The protein below binds the small molecule below.
Small molecule (SMILES): O=C1O[C@H]([C@H](O)CO)C(O)=C1O

Sequence of chain 1.B:
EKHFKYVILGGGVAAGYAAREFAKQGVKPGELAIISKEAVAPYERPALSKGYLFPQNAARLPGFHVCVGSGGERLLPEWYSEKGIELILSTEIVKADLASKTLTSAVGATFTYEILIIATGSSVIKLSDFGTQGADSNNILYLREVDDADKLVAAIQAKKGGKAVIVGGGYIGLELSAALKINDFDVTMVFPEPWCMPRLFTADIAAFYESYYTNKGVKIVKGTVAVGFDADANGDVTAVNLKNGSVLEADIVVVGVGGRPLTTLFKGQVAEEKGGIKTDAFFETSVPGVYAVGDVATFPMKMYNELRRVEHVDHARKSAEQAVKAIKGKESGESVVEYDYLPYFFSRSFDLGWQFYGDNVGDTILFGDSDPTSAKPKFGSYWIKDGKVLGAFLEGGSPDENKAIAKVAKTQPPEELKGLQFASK

Binding-site contacts:
Ligand atom O5 contacts residue ARG367 of chain 1.B at 3.4 Å (salt-bridge).
Ligand atom O1 contacts residue GLY88 of chain 1.B at 3.8 Å.
Ligand atom O4 contacts residue GLY88 of chain 1.B at 3.5 Å.
Ligand atom O1 contacts residue PRO65 of chain 1.B at 3.9 Å.
Ligand atom C2 contacts residue PRO65 of chain 1.B at 3.6 Å (hydrophobic).
Ligand atom C3 contacts residue LYS69 of chain 1.B at 4.2 Å.
Ligand atom C4 contacts residue ALA66 of chain 1.B at 4.1 Å (hydrophobic).
Ligand atom C3 contacts residue ALA66 of chain 1.B at 4.0 Å (hydrophobic).
Ligand atom O2 contacts residue PHE365 of chain 1.B at 3.4 Å.
Ligand atom C1 contacts residue ARG336 of chain 1.B at 3.7 Å.
Ligand atom O4 contacts residue GLU63 of chain 1.B at 3.6 Å.
Ligand atom O4 contacts residue ARG336 of chain 1.B at 3.8 Å.
Ligand atom C5 contacts residue GLY88 of chain 1.B at 4.0 Å.
Ligand atom O4 contacts residue PRO65 of chain 1.B at 4.1 Å.
Ligand atom C2 contacts residue LYS69 of chain 1.B at 4.2 Å.
Ligand atom O2 contacts residue LYS69 of chain 1.B at 3.7 Å.
Ligand atom O6 contacts residue VAL87 of chain 1.B at 4.2 Å.
Ligand atom O2 contacts residue PRO65 of chain 1.B at 4.0 Å.
Ligand atom O1 contacts residue ARG336 of chain 1.B at 2.8 Å (salt-bridge).
Ligand atom C3 contacts residue PRO65 of chain 1.B at 3.8 Å (hydrophobic).
Ligand atom C4 contacts residue PRO65 of chain 1.B at 4.4 Å (hydrophobic).
Ligand atom C4 contacts residue GLY88 of chain 1.B at 4.3 Å.
Ligand atom C3 contacts residue ARG367 of chain 1.B at 3.6 Å.
Ligand atom C4 contacts residue GLU63 of chain 1.B at 4.1 Å.
Ligand atom O3 contacts residue LYS69 of chain 1.B at 3.7 Å.
Ligand atom O3 contacts residue ARG367 of chain 1.B at 3.1 Å (salt-bridge).
Ligand atom O1 contacts residue PHE365 of chain 1.B at 4.0 Å.
Ligand atom O3 contacts residue PRO65 of chain 1.B at 3.8 Å.
Ligand atom O3 contacts residue ALA66 of chain 1.B at 3.6 Å.
Ligand atom C2 contacts residue ARG367 of chain 1.B at 3.9 Å.
Ligand atom C1 contacts residue PRO65 of chain 1.B at 3.7 Å (hydrophobic).
Ligand atom O2 contacts residue ARG367 of chain 1.B at 3.7 Å.
Ligand atom C1 contacts residue GLY88 of chain 1.B at 4.1 Å.
Ligand atom O1 contacts residue VAL332 of chain 1.B at 4.3 Å.